Sequence of chain 1.E:
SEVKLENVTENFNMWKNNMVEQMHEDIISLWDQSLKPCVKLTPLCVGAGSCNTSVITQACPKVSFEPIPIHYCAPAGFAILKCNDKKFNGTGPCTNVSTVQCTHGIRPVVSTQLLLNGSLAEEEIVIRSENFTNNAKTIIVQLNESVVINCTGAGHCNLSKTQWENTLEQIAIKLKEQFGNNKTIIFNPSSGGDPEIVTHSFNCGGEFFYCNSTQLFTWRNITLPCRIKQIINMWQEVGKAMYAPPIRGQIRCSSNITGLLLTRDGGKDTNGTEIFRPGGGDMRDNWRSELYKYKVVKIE

This small molecule binds to this protein.
Small molecule (SMILES): CC(=O)N[C@@H]1[C@@H](O)[C@H](O)[C@@H](CO)O[C@H]1O

Binding-site contacts:
Ligand atom C6 contacts residue ASN137 of chain 1.E at 4.1 Å.
Ligand atom O5 contacts residue ASN134 of chain 1.E at 2.4 Å (h-bond).
Ligand atom O6 contacts residue ASN137 of chain 1.E at 3.0 Å.
Ligand atom O6 contacts residue THR136 of chain 1.E at 3.5 Å.
Ligand atom O7 contacts residue ASN134 of chain 1.E at 4.2 Å.
Ligand atom O5 contacts residue THR136 of chain 1.E at 3.9 Å.
Ligand atom C7 contacts residue ASN134 of chain 1.E at 3.9 Å.
Ligand atom C3 contacts residue ASN134 of chain 1.E at 3.8 Å.
Ligand atom C6 contacts residue THR136 of chain 1.E at 3.5 Å.
Ligand atom C5 contacts residue ASN134 of chain 1.E at 3.7 Å.
Ligand atom C1 contacts residue ASN137 of chain 1.E at 4.4 Å.
Ligand atom C1 contacts residue ASN134 of chain 1.E at 1.4 Å.
Ligand atom C5 contacts residue ASN137 of chain 1.E at 4.3 Å.
Ligand atom O5 contacts residue ASN137 of chain 1.E at 3.5 Å (h-bond).
Ligand atom C5 contacts residue THR136 of chain 1.E at 3.8 Å.
Ligand atom C4 contacts residue ASN134 of chain 1.E at 4.2 Å.
Ligand atom N2 contacts residue ASN134 of chain 1.E at 2.9 Å (h-bond).
Ligand atom C2 contacts residue ASN134 of chain 1.E at 2.4 Å.
Ligand atom C1 contacts residue THR136 of chain 1.E at 4.3 Å.